The small molecule below binds the protein below.
Small molecule (SMILES): CC(=O)N[C@@H]1[C@@H](O)[C@H](O)[C@@H](CO)O[C@H]1O

Sequence of chain 13.A:
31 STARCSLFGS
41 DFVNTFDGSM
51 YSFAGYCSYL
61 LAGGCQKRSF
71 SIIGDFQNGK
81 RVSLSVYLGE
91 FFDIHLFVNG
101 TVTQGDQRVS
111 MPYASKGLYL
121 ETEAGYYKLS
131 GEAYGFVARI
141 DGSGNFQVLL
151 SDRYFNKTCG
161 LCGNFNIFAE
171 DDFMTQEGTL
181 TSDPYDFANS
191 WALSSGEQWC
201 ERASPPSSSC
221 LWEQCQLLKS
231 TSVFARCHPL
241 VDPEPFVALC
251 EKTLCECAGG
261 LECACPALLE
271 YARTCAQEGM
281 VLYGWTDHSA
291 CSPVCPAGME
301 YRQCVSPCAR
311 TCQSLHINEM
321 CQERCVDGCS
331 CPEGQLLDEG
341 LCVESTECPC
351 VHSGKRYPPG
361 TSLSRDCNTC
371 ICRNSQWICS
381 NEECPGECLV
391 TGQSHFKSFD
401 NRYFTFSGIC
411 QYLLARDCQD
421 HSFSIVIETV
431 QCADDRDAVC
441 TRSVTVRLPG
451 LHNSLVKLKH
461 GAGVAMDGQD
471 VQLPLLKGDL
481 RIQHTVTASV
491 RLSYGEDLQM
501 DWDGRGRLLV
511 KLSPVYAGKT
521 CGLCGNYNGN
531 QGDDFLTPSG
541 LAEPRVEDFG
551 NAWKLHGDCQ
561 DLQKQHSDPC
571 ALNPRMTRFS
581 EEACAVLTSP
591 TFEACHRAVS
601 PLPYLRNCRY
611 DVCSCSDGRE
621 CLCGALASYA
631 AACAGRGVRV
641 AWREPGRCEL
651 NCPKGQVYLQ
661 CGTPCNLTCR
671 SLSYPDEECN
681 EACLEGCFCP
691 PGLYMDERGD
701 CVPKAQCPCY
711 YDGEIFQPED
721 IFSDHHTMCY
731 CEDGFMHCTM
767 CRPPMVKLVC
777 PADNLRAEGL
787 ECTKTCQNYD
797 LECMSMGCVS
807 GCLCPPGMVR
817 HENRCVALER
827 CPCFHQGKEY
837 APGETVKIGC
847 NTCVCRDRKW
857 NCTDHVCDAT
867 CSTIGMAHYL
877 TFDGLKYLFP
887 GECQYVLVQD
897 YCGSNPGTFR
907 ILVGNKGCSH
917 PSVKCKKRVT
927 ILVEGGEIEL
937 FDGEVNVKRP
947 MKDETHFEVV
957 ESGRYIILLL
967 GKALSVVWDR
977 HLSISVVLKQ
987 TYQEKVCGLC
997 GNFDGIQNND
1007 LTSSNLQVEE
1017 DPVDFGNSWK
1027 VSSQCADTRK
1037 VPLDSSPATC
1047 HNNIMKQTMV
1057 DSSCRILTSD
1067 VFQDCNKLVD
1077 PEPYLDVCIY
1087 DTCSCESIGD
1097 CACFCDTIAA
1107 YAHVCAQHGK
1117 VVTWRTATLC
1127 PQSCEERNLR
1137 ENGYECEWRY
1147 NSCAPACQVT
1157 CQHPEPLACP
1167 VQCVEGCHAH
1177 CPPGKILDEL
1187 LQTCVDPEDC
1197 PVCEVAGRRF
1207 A

Binding-site contacts:
Ligand atom C3 contacts residue ASN857 of chain 13.A at 3.8 Å.
Ligand atom C2 contacts residue ASN857 of chain 13.A at 2.4 Å.
Ligand atom O7 contacts residue ASN857 of chain 13.A at 3.1 Å (h-bond).
Ligand atom C4 contacts residue ASN857 of chain 13.A at 4.2 Å.
Ligand atom N2 contacts residue ASN857 of chain 13.A at 2.9 Å (h-bond).
Ligand atom C8 contacts residue ASN857 of chain 13.A at 4.0 Å.
Ligand atom C5 contacts residue ASN857 of chain 13.A at 3.7 Å.
Ligand atom C7 contacts residue ASN857 of chain 13.A at 3.2 Å.
Ligand atom C1 contacts residue ASN857 of chain 13.A at 1.4 Å.
Ligand atom O5 contacts residue ASN857 of chain 13.A at 2.4 Å (h-bond).